The small molecule below binds the protein below.
Small molecule (SMILES): CC(=O)N[C@@H]1[C@@H](O)[C@H](O)[C@@H](CO)O[C@H]1O

Sequence of chain 1.C:
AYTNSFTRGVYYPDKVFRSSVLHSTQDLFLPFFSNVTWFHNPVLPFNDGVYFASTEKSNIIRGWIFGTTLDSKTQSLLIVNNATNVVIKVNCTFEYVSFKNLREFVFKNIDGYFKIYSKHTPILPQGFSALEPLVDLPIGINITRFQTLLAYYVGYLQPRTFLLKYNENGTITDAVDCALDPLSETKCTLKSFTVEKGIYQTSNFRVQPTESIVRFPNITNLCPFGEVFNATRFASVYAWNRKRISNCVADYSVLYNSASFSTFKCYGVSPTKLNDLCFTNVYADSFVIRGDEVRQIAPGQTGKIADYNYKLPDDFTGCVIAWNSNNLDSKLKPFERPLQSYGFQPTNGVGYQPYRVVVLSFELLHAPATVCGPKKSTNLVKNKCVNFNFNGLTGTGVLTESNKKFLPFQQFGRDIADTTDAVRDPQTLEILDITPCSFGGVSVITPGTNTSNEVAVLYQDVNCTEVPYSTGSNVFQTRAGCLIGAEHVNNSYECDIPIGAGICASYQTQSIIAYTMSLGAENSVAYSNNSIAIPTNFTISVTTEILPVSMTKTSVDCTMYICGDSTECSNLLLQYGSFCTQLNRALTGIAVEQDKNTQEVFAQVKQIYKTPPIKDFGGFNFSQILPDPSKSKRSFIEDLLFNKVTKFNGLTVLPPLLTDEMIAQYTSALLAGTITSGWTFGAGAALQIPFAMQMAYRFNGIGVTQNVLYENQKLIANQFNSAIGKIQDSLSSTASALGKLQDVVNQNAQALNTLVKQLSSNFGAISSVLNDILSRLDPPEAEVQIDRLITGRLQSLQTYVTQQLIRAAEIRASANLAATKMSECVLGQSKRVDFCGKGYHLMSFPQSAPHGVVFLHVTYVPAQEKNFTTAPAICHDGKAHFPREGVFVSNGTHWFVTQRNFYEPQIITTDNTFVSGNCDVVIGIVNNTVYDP

Binding-site contacts:
Ligand atom C3 contacts residue ASN348 of chain 1.C at 3.8 Å.
Ligand atom C2 contacts residue ASN348 of chain 1.C at 2.5 Å.
Ligand atom O5 contacts residue ASN348 of chain 1.C at 2.4 Å (h-bond).
Ligand atom C7 contacts residue ASN348 of chain 1.C at 3.8 Å.
Ligand atom C4 contacts residue ASN348 of chain 1.C at 4.2 Å.
Ligand atom C5 contacts residue ASN348 of chain 1.C at 3.7 Å.
Ligand atom C1 contacts residue ASN348 of chain 1.C at 1.4 Å.
Ligand atom C8 contacts residue PHE343 of chain 1.C at 3.7 Å (hydrophobic).
Ligand atom C8 contacts residue GLY344 of chain 1.C at 3.7 Å.
Ligand atom O7 contacts residue ASN348 of chain 1.C at 4.3 Å.
Ligand atom N2 contacts residue ASN348 of chain 1.C at 2.9 Å (h-bond).
Ligand atom N2 contacts residue PHE347 of chain 1.C at 4.2 Å.
Ligand atom C8 contacts residue PHE347 of chain 1.C at 4.2 Å (hydrophobic).
Ligand atom C7 contacts residue GLY344 of chain 1.C at 4.2 Å.
Ligand atom O3 contacts residue VAL372 of chain 1.C at 4.2 Å.